Sequence of chain 1.A:
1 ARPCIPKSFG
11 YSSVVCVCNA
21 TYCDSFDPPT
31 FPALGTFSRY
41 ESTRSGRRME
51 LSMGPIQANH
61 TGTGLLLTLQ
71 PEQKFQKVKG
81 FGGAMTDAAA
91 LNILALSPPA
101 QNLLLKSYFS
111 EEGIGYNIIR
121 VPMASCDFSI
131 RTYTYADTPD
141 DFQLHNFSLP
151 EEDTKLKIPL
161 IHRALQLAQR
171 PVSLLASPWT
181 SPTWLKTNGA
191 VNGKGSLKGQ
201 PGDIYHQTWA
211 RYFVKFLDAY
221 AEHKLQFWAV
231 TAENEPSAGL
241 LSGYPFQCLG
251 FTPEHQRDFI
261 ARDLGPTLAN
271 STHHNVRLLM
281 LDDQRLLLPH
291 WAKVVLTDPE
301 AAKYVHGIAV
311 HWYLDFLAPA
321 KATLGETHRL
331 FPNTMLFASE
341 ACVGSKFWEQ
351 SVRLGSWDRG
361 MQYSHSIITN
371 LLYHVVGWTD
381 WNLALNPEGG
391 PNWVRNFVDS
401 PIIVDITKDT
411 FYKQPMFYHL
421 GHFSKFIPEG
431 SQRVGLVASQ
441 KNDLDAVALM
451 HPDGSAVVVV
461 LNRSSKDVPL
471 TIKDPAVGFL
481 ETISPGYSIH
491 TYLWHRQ

The protein below binds the small molecule below.
Small molecule (SMILES): N#[N+]NC[C@@H]1[C@@H](O)[C@H](O)[C@@H](O)C[C@@H]1O

Binding-site contacts:
Ligand atom C6 contacts residue GLU340 of chain 1.A at 3.0 Å.
Ligand atom C5 contacts residue GLU235 of chain 1.A at 4.0 Å.
Ligand atom C4 contacts residue GLU340 of chain 1.A at 1.4 Å.
Ligand atom O1 contacts residue GLU235 of chain 1.A at 4.1 Å.
Ligand atom N contacts residue VAL398 of chain 1.A at 4.0 Å.
Ligand atom N2 contacts residue PHE246 of chain 1.A at 3.7 Å.
Ligand atom O2 contacts residue TRP179 of chain 1.A at 3.4 Å (h-bond).
Ligand atom O2 contacts residue ASN234 of chain 1.A at 2.9 Å (h-bond).
Ligand atom O1 contacts residue TYR313 of chain 1.A at 2.6 Å (h-bond).
Ligand atom C contacts residue TRP381 of chain 1.A at 3.5 Å (hydrophobic).
Ligand atom O1 contacts residue GLU340 of chain 1.A at 3.6 Å (salt-bridge).
Ligand atom O contacts residue ASP127 of chain 1.A at 2.6 Å (salt-bridge).
Ligand atom O2 contacts residue GLU235 of chain 1.A at 3.8 Å.
Ligand atom C2 contacts residue GLU340 of chain 1.A at 4.1 Å.
Ligand atom O3 contacts residue PHE246 of chain 1.A at 3.4 Å.
Ligand atom C3 contacts residue GLU340 of chain 1.A at 2.3 Å.
Ligand atom N2 contacts residue ASN396 of chain 1.A at 3.2 Å (h-bond).
Ligand atom O3 contacts residue TRP381 of chain 1.A at 3.7 Å.
Ligand atom O2 contacts residue GLU340 of chain 1.A at 2.6 Å (salt-bridge).
Ligand atom N1 contacts residue ASN396 of chain 1.A at 2.9 Å (h-bond).
Ligand atom C5 contacts residue GLU340 of chain 1.A at 2.5 Å.
Ligand atom O3 contacts residue TRP179 of chain 1.A at 2.9 Å (h-bond).
Ligand atom O contacts residue PHE128 of chain 1.A at 3.3 Å.
Ligand atom C4 contacts residue TYR313 of chain 1.A at 3.5 Å (hydrophobic).
Ligand atom N contacts residue ASN396 of chain 1.A at 3.0 Å (h-bond).
Ligand atom C2 contacts residue VAL398 of chain 1.A at 4.0 Å (hydrophobic).
Ligand atom C contacts residue GLU340 of chain 1.A at 3.4 Å.
Ligand atom C6 contacts residue TRP179 of chain 1.A at 4.0 Å (hydrophobic).
Ligand atom C1 contacts residue GLU340 of chain 1.A at 2.7 Å.
Ligand atom O contacts residue ASN396 of chain 1.A at 3.6 Å (h-bond).
Ligand atom C6 contacts residue TRP381 of chain 1.A at 3.6 Å (hydrophobic).
Ligand atom C1 contacts residue TRP381 of chain 1.A at 3.6 Å (hydrophobic).
Ligand atom C6 contacts residue ASP127 of chain 1.A at 3.8 Å.
Ligand atom O contacts residue TRP381 of chain 1.A at 2.9 Å (h-bond).
Ligand atom C3 contacts residue TYR313 of chain 1.A at 3.2 Å (hydrophobic).
Ligand atom C4 contacts residue GLU235 of chain 1.A at 3.5 Å.
Ligand atom O3 contacts residue ASP127 of chain 1.A at 2.7 Å (salt-bridge).
Ligand atom C contacts residue ASN396 of chain 1.A at 4.0 Å.
Ligand atom C contacts residue ASP127 of chain 1.A at 3.6 Å.
Ligand atom C2 contacts residue CYS342 of chain 1.A at 3.6 Å (hydrophobic).